Binding-site contacts:
Ligand atom CD1 contacts residue ASN1072 of chain 5.PA at 4.0 Å.
Ligand atom CA contacts residue HIS1126 of chain 5.PA at 4.3 Å.
Ligand atom O contacts residue HIS1126 of chain 5.PA at 3.3 Å (h-bond).
Ligand atom OH contacts residue HIS1068 of chain 5.PA at 3.8 Å.
Ligand atom CB contacts residue THR1121 of chain 5.PA at 3.3 Å.
Ligand atom CD2 contacts residue LEU1129 of chain 5.PA at 4.2 Å (hydrophobic).
Ligand atom CD2 contacts residue PHE1125 of chain 5.PA at 4.2 Å (hydrophobic).
Ligand atom CG2 contacts residue GLN1063 of chain 5.PA at 3.3 Å.
Ligand atom CG contacts residue GLN1063 of chain 5.PA at 4.3 Å.
Ligand atom CG contacts residue HIS1126 of chain 5.PA at 4.3 Å.
Ligand atom CD1 contacts residue ASN1122 of chain 5.PA at 4.3 Å.
Ligand atom SD contacts residue ASN1072 of chain 5.PA at 3.7 Å.
Ligand atom CD1 contacts residue PHE1125 of chain 5.PA at 3.6 Å (hydrophobic).
Ligand atom CD1 contacts residue THR1121 of chain 5.PA at 3.0 Å.
Ligand atom CD2 contacts residue HIS1126 of chain 5.PA at 3.4 Å.
Ligand atom CZ contacts residue ASN1072 of chain 5.PA at 3.5 Å.
Ligand atom CE2 contacts residue GLN1063 of chain 5.PA at 3.3 Å.
Ligand atom C contacts residue HIS1126 of chain 5.PA at 4.0 Å.
Ligand atom O contacts residue VAL1202 of chain 5.PA at 3.2 Å.
Ligand atom C contacts residue VAL1202 of chain 5.PA at 4.2 Å (hydrophobic).
Ligand atom CA contacts residue GLN1063 of chain 5.PA at 4.3 Å.
Ligand atom CG contacts residue ALA1120 of chain 5.PA at 4.4 Å (hydrophobic).
Ligand atom O contacts residue GLN1063 of chain 5.PA at 2.9 Å (h-bond).
Ligand atom CD2 contacts residue ALA1120 of chain 5.PA at 3.5 Å (hydrophobic).
Ligand atom OH contacts residue ASN1072 of chain 5.PA at 3.1 Å (h-bond).
Ligand atom CD1 contacts residue GLN1063 of chain 5.PA at 3.8 Å.
Ligand atom CE2 contacts residue ASN1072 of chain 5.PA at 4.4 Å.
Ligand atom CD2 contacts residue THR1121 of chain 5.PA at 4.3 Å.
Ligand atom CD2 contacts residue THR1121 of chain 5.PA at 4.0 Å.
Ligand atom CE1 contacts residue THR1121 of chain 5.PA at 3.9 Å.
Ligand atom CE1 contacts residue ASN1072 of chain 5.PA at 3.3 Å.
Ligand atom CD2 contacts residue GLN1063 of chain 5.PA at 3.6 Å.
Ligand atom C contacts residue GLN1063 of chain 5.PA at 3.9 Å.
Ligand atom CZ contacts residue GLN1063 of chain 5.PA at 4.1 Å.
Ligand atom CD1 contacts residue ALA1120 of chain 5.PA at 4.3 Å (hydrophobic).
Ligand atom CB contacts residue GLN1063 of chain 5.PA at 4.5 Å.
Ligand atom OH contacts residue GLN1063 of chain 5.PA at 3.7 Å.
Ligand atom CG contacts residue ASN1072 of chain 5.PA at 4.2 Å.
Ligand atom CG contacts residue THR1121 of chain 5.PA at 3.3 Å.
Ligand atom O contacts residue THR1121 of chain 5.PA at 4.0 Å.

A small-molecule ligand and the protein it binds are described below.
Small molecule (SMILES): CC[C@H](C)[C@H](N)C(=O)N[C@@H](CC(C)C)C(=O)N1CCC[C@H]1C(=O)N[C@@H](CCSC)C(=O)N[C@@H](Cc1ccc(O)cc1)C(=O)N[C@@H](CCCCN)C(=O)N[C@@H](CC(C)C)C(=O)N[C@@H](CO)C(=O)N1CCC[C@H]1C=O

Sequence of chain 5.PA:
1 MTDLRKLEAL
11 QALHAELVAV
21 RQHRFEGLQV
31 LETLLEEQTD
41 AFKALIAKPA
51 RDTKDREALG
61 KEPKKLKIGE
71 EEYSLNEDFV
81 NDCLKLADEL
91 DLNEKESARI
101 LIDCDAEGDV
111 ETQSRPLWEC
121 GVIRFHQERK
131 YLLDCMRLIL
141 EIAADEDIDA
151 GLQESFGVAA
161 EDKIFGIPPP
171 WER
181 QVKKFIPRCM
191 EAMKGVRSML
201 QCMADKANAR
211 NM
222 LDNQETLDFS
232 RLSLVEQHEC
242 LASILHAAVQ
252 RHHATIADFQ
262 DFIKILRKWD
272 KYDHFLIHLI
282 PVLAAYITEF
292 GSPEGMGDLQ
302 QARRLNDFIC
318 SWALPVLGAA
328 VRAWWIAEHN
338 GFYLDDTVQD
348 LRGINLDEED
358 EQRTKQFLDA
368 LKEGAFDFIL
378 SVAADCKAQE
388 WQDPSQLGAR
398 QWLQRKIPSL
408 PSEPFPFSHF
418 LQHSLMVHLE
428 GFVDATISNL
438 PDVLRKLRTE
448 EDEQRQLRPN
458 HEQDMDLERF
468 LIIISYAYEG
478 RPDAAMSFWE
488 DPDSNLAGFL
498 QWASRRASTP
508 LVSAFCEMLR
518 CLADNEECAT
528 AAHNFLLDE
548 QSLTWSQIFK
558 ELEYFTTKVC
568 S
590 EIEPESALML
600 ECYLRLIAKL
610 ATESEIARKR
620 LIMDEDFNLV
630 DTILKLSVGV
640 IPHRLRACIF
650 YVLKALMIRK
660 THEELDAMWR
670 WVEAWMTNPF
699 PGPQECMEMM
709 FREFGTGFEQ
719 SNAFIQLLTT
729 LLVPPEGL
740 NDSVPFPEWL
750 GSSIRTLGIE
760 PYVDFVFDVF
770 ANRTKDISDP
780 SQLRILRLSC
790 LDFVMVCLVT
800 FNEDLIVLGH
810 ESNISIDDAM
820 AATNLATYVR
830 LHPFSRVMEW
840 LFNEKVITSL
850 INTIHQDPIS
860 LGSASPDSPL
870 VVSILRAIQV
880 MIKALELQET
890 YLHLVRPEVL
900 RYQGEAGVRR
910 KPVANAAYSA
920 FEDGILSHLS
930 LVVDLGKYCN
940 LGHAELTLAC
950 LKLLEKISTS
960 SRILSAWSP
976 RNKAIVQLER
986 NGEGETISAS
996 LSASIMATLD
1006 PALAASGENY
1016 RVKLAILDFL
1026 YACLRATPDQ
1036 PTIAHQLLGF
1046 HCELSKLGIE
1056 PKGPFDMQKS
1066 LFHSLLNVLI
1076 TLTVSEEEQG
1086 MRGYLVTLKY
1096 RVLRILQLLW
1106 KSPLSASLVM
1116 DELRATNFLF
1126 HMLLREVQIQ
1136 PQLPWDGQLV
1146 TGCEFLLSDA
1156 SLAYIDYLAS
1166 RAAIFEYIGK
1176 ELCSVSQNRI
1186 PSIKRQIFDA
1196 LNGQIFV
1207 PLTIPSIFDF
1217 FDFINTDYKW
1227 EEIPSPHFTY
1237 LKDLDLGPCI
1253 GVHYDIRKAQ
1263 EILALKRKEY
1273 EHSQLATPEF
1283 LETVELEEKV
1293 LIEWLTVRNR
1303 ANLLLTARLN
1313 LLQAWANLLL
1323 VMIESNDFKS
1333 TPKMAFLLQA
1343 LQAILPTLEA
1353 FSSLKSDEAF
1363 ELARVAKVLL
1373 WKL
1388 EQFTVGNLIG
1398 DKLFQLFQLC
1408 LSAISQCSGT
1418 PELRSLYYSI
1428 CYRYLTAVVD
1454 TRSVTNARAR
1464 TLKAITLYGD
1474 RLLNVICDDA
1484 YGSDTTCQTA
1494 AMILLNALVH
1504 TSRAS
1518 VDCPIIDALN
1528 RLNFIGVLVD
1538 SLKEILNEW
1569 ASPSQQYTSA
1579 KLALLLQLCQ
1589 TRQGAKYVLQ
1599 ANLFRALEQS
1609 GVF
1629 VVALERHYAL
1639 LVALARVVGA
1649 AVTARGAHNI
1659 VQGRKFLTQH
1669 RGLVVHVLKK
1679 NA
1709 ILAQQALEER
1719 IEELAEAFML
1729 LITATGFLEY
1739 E